Binding-site contacts:
Ligand atom C contacts residue LYS175 of chain 1.B at 3.5 Å.
Ligand atom C3 contacts residue MG1 of chain 1.Y at 3.1 Å.
Ligand atom O7 contacts residue ASN123 of chain 1.A at 2.9 Å (h-bond).
Ligand atom C contacts residue MG1 of chain 1.Y at 2.9 Å.
Ligand atom O6 contacts residue LYS334 of chain 1.B at 2.8 Å (salt-bridge).
Ligand atom O2P contacts residue TRP66 of chain 1.A at 3.2 Å.
Ligand atom O7 contacts residue MG1 of chain 1.Y at 2.2 Å.
Ligand atom O2 contacts residue MG1 of chain 1.Y at 2.3 Å.
Ligand atom C3 contacts residue KCX201 of chain 1.B at 3.2 Å.
Ligand atom O5P contacts residue HIS327 of chain 1.B at 2.9 Å (h-bond).
Ligand atom O2 contacts residue KCX201 of chain 1.B at 3.1 Å (h-bond).
Ligand atom O7 contacts residue ASP203 of chain 1.B at 3.1 Å (salt-bridge).
Ligand atom O7 contacts residue LYS175 of chain 1.B at 3.5 Å (salt-bridge).
Ligand atom O7 contacts residue LYS177 of chain 1.B at 2.8 Å (salt-bridge).
Ligand atom O1P contacts residue THR65 of chain 1.A at 2.5 Å (h-bond).
Ligand atom O2 contacts residue ASP203 of chain 1.B at 3.3 Å (salt-bridge).
Ligand atom O3 contacts residue HIS294 of chain 1.B at 2.9 Å (h-bond).
Ligand atom O2P contacts residue LYS334 of chain 1.B at 2.8 Å (salt-bridge).
Ligand atom O6 contacts residue GLU60 of chain 1.A at 3.4 Å (salt-bridge).
Ligand atom C2 contacts residue MG1 of chain 1.Y at 2.9 Å.
Ligand atom O5P contacts residue SER379 of chain 1.B at 3.4 Å (h-bond).
Ligand atom O3P contacts residue GLY403 of chain 1.B at 2.9 Å (h-bond).
Ligand atom P1 contacts residue THR65 of chain 1.A at 3.4 Å.
Ligand atom O2 contacts residue LYS175 of chain 1.B at 3.1 Å (salt-bridge).
Ligand atom O3 contacts residue GLU204 of chain 1.B at 3.0 Å (salt-bridge).
Ligand atom O7 contacts residue GLU204 of chain 1.B at 3.2 Å (salt-bridge).
Ligand atom O3 contacts residue MG1 of chain 1.Y at 2.2 Å.
Ligand atom O2 contacts residue THR173 of chain 1.B at 3.1 Å (h-bond).
Ligand atom O2P contacts residue GLY381 of chain 1.B at 2.8 Å (h-bond).
Ligand atom O1 contacts residue LYS175 of chain 1.B at 3.3 Å (salt-bridge).
Ligand atom O1P contacts residue GLY404 of chain 1.B at 2.8 Å (h-bond).
Ligand atom O3 contacts residue KCX201 of chain 1.B at 2.7 Å (h-bond).
Ligand atom O4 contacts residue SER379 of chain 1.B at 3.1 Å (h-bond).
Ligand atom O5 contacts residue LEU335 of chain 1.B at 3.4 Å.
Ligand atom O2P contacts residue GLY380 of chain 1.B at 3.3 Å.
Ligand atom O4P contacts residue ARG295 of chain 1.B at 2.8 Å (salt-bridge).
Ligand atom O4 contacts residue GLY380 of chain 1.B at 3.2 Å.
Ligand atom C contacts residue ASN123 of chain 1.A at 3.5 Å.
Ligand atom O6P contacts residue ARG295 of chain 1.B at 2.9 Å (salt-bridge).
Ligand atom O1P contacts residue LYS175 of chain 1.B at 3.4 Å.

This small molecule binds to this protein.
Small molecule (SMILES): O=C(O)[C@@](O)(COP(=O)(O)O)[C@H](O)[C@H](O)COP(=O)(O)O

Sequence of chain 1.A:
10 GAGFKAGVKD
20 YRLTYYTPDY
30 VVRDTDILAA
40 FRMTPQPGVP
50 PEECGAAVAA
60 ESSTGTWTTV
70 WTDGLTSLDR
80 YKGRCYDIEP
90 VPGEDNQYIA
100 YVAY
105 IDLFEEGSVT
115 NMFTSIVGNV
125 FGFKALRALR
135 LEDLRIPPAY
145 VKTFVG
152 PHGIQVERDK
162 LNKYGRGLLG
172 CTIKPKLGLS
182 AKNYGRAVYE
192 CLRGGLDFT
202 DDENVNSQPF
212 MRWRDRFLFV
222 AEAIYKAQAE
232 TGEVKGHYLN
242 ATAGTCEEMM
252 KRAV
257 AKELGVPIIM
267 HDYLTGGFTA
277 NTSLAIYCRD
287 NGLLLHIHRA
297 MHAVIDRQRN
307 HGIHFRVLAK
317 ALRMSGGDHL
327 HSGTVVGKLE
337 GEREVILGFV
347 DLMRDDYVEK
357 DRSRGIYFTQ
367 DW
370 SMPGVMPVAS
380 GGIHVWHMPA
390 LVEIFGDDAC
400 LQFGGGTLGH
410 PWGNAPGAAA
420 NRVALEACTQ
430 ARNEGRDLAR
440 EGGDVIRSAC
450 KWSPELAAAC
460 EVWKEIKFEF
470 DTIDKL

Sequence of chain 1.B:
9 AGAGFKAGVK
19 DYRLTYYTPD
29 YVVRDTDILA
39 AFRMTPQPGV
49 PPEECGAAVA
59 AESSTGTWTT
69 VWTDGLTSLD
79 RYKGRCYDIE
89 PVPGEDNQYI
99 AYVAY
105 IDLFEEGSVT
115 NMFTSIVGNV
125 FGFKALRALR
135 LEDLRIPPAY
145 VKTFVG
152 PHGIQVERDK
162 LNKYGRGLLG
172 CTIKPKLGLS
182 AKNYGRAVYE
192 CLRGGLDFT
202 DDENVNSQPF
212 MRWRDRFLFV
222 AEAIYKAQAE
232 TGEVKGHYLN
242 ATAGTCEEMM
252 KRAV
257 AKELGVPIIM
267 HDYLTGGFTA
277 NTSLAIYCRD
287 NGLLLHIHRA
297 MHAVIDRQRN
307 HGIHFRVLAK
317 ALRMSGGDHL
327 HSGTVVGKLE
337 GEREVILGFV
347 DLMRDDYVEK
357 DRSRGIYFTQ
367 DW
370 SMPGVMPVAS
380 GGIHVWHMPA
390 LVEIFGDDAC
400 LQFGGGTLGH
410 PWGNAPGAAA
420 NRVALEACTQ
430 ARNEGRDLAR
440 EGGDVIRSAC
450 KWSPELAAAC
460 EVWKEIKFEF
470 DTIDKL